Sequence of chain 31.C:
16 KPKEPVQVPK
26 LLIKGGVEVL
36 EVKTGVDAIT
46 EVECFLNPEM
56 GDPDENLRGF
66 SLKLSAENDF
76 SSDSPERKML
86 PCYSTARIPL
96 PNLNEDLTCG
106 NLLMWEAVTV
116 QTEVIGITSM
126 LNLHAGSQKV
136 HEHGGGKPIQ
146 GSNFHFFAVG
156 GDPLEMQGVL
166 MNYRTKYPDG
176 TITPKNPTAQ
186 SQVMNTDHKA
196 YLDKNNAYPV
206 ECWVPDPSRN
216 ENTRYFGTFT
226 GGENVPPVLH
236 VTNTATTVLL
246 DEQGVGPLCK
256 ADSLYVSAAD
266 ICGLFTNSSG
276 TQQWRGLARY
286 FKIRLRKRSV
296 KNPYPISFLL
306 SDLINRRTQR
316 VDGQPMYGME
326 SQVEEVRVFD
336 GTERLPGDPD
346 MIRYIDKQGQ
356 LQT

This small molecule binds to this protein.
Small molecule (SMILES): CC(=O)N[C@H]1[C@H]([C@H](O)[C@H](O)CO)O[C@@](O[C@H](CO)[C@@H](O)[C@@H]2O[C@@H](C(=O)O)C[C@H](O)[C@H]2NC(C)=O)(C(=O)O)C[C@@H]1O

Sequence of chain 31.D:
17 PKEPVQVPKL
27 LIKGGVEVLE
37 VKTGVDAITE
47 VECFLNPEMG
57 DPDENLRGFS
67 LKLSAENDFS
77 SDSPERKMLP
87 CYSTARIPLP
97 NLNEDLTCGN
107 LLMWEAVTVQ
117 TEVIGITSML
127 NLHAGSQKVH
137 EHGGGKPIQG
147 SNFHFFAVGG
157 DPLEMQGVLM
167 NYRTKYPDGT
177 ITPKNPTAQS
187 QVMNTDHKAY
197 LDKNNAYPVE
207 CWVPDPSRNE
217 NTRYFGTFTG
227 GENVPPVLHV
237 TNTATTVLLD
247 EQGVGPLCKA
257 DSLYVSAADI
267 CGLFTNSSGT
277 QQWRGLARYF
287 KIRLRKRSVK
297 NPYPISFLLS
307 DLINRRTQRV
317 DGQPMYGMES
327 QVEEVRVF

Binding-site contacts:
Ligand atom O7 contacts residue LEU62 of chain 31.C at 4.0 Å.
Ligand atom C10 contacts residue GLN278 of chain 31.C at 4.0 Å.
Ligand atom O1B contacts residue THR276 of chain 31.C at 3.5 Å (h-bond).
Ligand atom O1A contacts residue THR276 of chain 31.C at 2.3 Å (h-bond).
Ligand atom N5 contacts residue GLN278 of chain 31.C at 3.7 Å.
Ligand atom N5 contacts residue ASN272 of chain 31.C at 3.2 Å (h-bond).
Ligand atom C11 contacts residue ASN272 of chain 31.C at 3.6 Å.
Ligand atom O8 contacts residue ASN272 of chain 31.C at 3.4 Å (h-bond).
Ligand atom C9 contacts residue GLN278 of chain 31.C at 3.1 Å.
Ligand atom O8 contacts residue GLN278 of chain 31.C at 3.4 Å (h-bond).
Ligand atom C11 contacts residue GLN278 of chain 31.C at 3.5 Å.
Ligand atom O1A contacts residue ASN272 of chain 31.C at 3.6 Å (h-bond).
Ligand atom C1 contacts residue SER274 of chain 31.C at 4.1 Å.
Ligand atom C11 contacts residue PHE65 of chain 31.C at 3.4 Å (hydrophobic).
Ligand atom O8 contacts residue THR276 of chain 31.C at 3.6 Å.
Ligand atom C5 contacts residue ASN272 of chain 31.C at 4.1 Å.
Ligand atom C10 contacts residue ASN272 of chain 31.C at 3.9 Å.
Ligand atom C7 contacts residue GLN278 of chain 31.C at 3.8 Å.
Ligand atom C11 contacts residue SER274 of chain 31.C at 4.1 Å.
Ligand atom O1B contacts residue SER274 of chain 31.C at 2.9 Å (h-bond).
Ligand atom C10 contacts residue PHE75 of chain 31.D at 4.1 Å (hydrophobic).
Ligand atom O8 contacts residue LYS68 of chain 31.C at 3.4 Å.
Ligand atom O1B contacts residue LYS68 of chain 31.C at 3.9 Å.
Ligand atom C11 contacts residue HIS138 of chain 31.B at 3.1 Å.
Ligand atom O10 contacts residue PHE75 of chain 31.D at 3.8 Å.
Ligand atom C1 contacts residue THR276 of chain 31.C at 3.2 Å.
Ligand atom C1 contacts residue ASN272 of chain 31.C at 4.1 Å.
Ligand atom O9 contacts residue LYS68 of chain 31.C at 2.9 Å (salt-bridge).
Ligand atom C11 contacts residue PHE75 of chain 31.D at 3.3 Å (hydrophobic).
Ligand atom C11 contacts residue PHE270 of chain 31.C at 3.8 Å (hydrophobic).
Ligand atom C6 contacts residue ASN272 of chain 31.C at 3.7 Å.
Ligand atom C6 contacts residue LYS68 of chain 31.C at 4.2 Å.
Ligand atom C9 contacts residue LYS68 of chain 31.C at 3.8 Å.
Ligand atom C1 contacts residue LYS68 of chain 31.C at 3.6 Å.
Ligand atom C8 contacts residue GLN278 of chain 31.C at 3.6 Å.
Ligand atom O9 contacts residue GLN278 of chain 31.C at 3.9 Å.
Ligand atom O1A contacts residue LYS68 of chain 31.C at 2.8 Å.
Ligand atom C11 contacts residue THR276 of chain 31.C at 3.3 Å.
Ligand atom C9 contacts residue LEU67 of chain 31.C at 4.1 Å (hydrophobic).
Ligand atom O9 contacts residue LEU67 of chain 31.C at 3.4 Å.

Sequence of chain 31.B:
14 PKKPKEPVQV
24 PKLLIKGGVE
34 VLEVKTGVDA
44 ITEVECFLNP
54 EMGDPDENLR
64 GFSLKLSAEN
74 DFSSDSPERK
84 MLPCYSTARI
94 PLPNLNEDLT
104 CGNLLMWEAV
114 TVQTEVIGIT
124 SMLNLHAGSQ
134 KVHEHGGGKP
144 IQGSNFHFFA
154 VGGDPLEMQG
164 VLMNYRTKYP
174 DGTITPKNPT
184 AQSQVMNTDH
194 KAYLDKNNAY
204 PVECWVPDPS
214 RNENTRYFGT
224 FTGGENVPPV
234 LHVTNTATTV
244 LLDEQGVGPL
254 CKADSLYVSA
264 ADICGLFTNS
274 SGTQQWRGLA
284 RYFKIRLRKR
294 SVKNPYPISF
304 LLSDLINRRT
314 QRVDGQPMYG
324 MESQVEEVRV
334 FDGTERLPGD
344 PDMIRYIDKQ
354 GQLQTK